A protein and the small-molecule ligand that binds it are described below.
Small molecule (SMILES): OC[C@H]1O[C@H](O)[C@H](O)[C@@H](O)[C@H]1O

Binding-site contacts:
Ligand atom O5 contacts residue ALA218 of chain 2.A at 3.5 Å.
Ligand atom C6 contacts residue PHE131 of chain 2.A at 4.1 Å (hydrophobic).
Ligand atom C1 contacts residue GAL1 of chain 2.D at 0.1 Å.
Ligand atom C2 contacts residue GAL1 of chain 2.D at 0.1 Å.
Ligand atom C2 contacts residue ASN133 of chain 2.A at 4.0 Å.
Ligand atom C4 contacts residue PHE131 of chain 2.A at 3.8 Å (hydrophobic).
Ligand atom O3 contacts residue ASN133 of chain 2.A at 2.9 Å (h-bond).
Ligand atom C6 contacts residue ALA222 of chain 2.A at 3.7 Å (hydrophobic).
Ligand atom C4 contacts residue GAL1 of chain 2.D at 0.1 Å.
Ligand atom C6 contacts residue GLN219 of chain 2.A at 4.1 Å.
Ligand atom O3 contacts residue TYR106 of chain 2.A at 3.7 Å.
Ligand atom O3 contacts residue GLY107 of chain 2.A at 3.0 Å (h-bond).
Ligand atom C4 contacts residue ASP89 of chain 2.A at 3.5 Å.
Ligand atom O4 contacts residue ALA218 of chain 2.A at 3.0 Å (h-bond).
Ligand atom O6 contacts residue GAL1 of chain 2.D at 0.1 Å (h-bond).
Ligand atom C5 contacts residue PHE131 of chain 2.A at 3.7 Å (hydrophobic).
Ligand atom C2 contacts residue ALA218 of chain 2.A at 4.1 Å (hydrophobic).
Ligand atom C5 contacts residue GAL1 of chain 2.D at 0.1 Å.
Ligand atom C6 contacts residue ALA218 of chain 2.A at 3.9 Å (hydrophobic).
Ligand atom O4 contacts residue GLY217 of chain 2.A at 3.2 Å.
Ligand atom O3 contacts residue ASP89 of chain 2.A at 2.7 Å (salt-bridge).
Ligand atom O2 contacts residue GAL1 of chain 2.D at 0.1 Å (h-bond).
Ligand atom O4 contacts residue ALA88 of chain 2.A at 4.0 Å.
Ligand atom C1 contacts residue ALA218 of chain 2.A at 3.9 Å (hydrophobic).
Ligand atom O6 contacts residue ALA222 of chain 2.A at 3.9 Å.
Ligand atom O5 contacts residue GAL1 of chain 2.D at 0.1 Å (h-bond).
Ligand atom C3 contacts residue PHE131 of chain 2.A at 3.7 Å (hydrophobic).
Ligand atom C3 contacts residue ASP89 of chain 2.A at 3.6 Å.
Ligand atom C4 contacts residue ALA88 of chain 2.A at 4.1 Å (hydrophobic).
Ligand atom O4 contacts residue ASP89 of chain 2.A at 2.8 Å (salt-bridge).
Ligand atom C3 contacts residue ASN133 of chain 2.A at 3.3 Å.
Ligand atom C6 contacts residue GAL1 of chain 2.D at 0.1 Å.
Ligand atom C3 contacts residue GAL1 of chain 2.D at 0.1 Å.
Ligand atom O1 contacts residue PHE131 of chain 2.A at 4.0 Å.
Ligand atom O1 contacts residue GAL1 of chain 2.D at 1.3 Å.
Ligand atom O6 contacts residue GLN219 of chain 2.A at 3.0 Å (h-bond).
Ligand atom O4 contacts residue GAL1 of chain 2.D at 0.1 Å (h-bond).
Ligand atom O3 contacts residue GAL1 of chain 2.D at 0.1 Å (h-bond).
Ligand atom O2 contacts residue ASN133 of chain 2.A at 3.5 Å (h-bond).
Ligand atom O4 contacts residue TYR106 of chain 2.A at 4.0 Å.

Sequence of chain 2.A:
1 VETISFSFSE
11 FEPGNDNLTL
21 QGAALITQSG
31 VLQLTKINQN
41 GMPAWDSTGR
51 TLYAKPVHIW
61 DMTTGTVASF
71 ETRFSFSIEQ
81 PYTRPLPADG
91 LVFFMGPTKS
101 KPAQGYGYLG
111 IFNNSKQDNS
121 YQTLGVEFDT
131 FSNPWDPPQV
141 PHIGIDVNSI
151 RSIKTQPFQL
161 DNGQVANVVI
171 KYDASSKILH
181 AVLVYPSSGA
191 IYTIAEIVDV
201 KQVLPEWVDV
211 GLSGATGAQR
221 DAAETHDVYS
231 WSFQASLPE